The protein below binds the small molecule below.
Small molecule (SMILES): N[C@@H](CCC(=O)O)C(=O)O

Sequence of chain 1.A:
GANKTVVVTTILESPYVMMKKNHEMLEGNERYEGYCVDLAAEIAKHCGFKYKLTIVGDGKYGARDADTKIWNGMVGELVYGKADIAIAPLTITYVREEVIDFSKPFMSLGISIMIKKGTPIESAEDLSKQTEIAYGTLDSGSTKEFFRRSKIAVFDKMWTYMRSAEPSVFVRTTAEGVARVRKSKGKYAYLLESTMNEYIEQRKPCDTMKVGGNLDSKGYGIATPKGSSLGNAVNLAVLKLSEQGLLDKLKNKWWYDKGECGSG

Binding-site contacts:
Ligand atom N contacts residue TYR61 of chain 1.A at 4.0 Å.
Ligand atom OE1 contacts residue LEU138 of chain 1.A at 4.1 Å.
Ligand atom CD contacts residue THR143 of chain 1.A at 3.3 Å.
Ligand atom O contacts residue TYR61 of chain 1.A at 3.5 Å.
Ligand atom O contacts residue PRO89 of chain 1.A at 3.7 Å.
Ligand atom O contacts residue SER142 of chain 1.A at 4.0 Å.
Ligand atom OE1 contacts residue THR143 of chain 1.A at 3.1 Å (h-bond).
Ligand atom OXT contacts residue GLY141 of chain 1.A at 3.3 Å.
Ligand atom CA contacts residue GLU193 of chain 1.A at 3.3 Å.
Ligand atom OE2 contacts residue GLU193 of chain 1.A at 3.7 Å.
Ligand atom CA contacts residue THR91 of chain 1.A at 3.4 Å.
Ligand atom CB contacts residue GLU193 of chain 1.A at 4.1 Å.
Ligand atom O contacts residue LEU90 of chain 1.A at 3.6 Å.
Ligand atom C contacts residue SER142 of chain 1.A at 3.3 Å.
Ligand atom N contacts residue THR91 of chain 1.A at 2.8 Å (h-bond).
Ligand atom CA contacts residue PRO89 of chain 1.A at 4.1 Å (hydrophobic).
Ligand atom CB contacts residue LEU138 of chain 1.A at 4.0 Å (hydrophobic).
Ligand atom OE1 contacts residue SER142 of chain 1.A at 3.3 Å (h-bond).
Ligand atom O contacts residue ARG96 of chain 1.A at 2.8 Å (salt-bridge).
Ligand atom N contacts residue TYR220 of chain 1.A at 3.7 Å.
Ligand atom OXT contacts residue TYR61 of chain 1.A at 3.4 Å.
Ligand atom CA contacts residue TYR61 of chain 1.A at 4.0 Å (hydrophobic).
Ligand atom C contacts residue ARG96 of chain 1.A at 3.4 Å.
Ligand atom CA contacts residue SER142 of chain 1.A at 3.2 Å.
Ligand atom CG contacts residue GLU193 of chain 1.A at 3.6 Å.
Ligand atom CB contacts residue TYR61 of chain 1.A at 3.5 Å (hydrophobic).
Ligand atom C contacts residue THR91 of chain 1.A at 3.6 Å.
Ligand atom OE2 contacts residue THR143 of chain 1.A at 2.6 Å (h-bond).
Ligand atom CD contacts residue LEU138 of chain 1.A at 3.9 Å (hydrophobic).
Ligand atom CG contacts residue LEU138 of chain 1.A at 3.6 Å (hydrophobic).
Ligand atom OE1 contacts residue GLY141 of chain 1.A at 3.6 Å.
Ligand atom OXT contacts residue SER142 of chain 1.A at 2.8 Å (h-bond).
Ligand atom O contacts residue THR91 of chain 1.A at 2.9 Å (h-bond).
Ligand atom C contacts residue TYR61 of chain 1.A at 3.6 Å (hydrophobic).
Ligand atom N contacts residue PRO89 of chain 1.A at 2.9 Å (h-bond).
Ligand atom N contacts residue SER142 of chain 1.A at 4.1 Å.
Ligand atom CD contacts residue GLU193 of chain 1.A at 3.9 Å.
Ligand atom OXT contacts residue ARG96 of chain 1.A at 2.8 Å (salt-bridge).
Ligand atom CG contacts residue TYR61 of chain 1.A at 4.3 Å (hydrophobic).
Ligand atom N contacts residue GLU193 of chain 1.A at 2.8 Å (salt-bridge).